Sequence of chain 1.A:
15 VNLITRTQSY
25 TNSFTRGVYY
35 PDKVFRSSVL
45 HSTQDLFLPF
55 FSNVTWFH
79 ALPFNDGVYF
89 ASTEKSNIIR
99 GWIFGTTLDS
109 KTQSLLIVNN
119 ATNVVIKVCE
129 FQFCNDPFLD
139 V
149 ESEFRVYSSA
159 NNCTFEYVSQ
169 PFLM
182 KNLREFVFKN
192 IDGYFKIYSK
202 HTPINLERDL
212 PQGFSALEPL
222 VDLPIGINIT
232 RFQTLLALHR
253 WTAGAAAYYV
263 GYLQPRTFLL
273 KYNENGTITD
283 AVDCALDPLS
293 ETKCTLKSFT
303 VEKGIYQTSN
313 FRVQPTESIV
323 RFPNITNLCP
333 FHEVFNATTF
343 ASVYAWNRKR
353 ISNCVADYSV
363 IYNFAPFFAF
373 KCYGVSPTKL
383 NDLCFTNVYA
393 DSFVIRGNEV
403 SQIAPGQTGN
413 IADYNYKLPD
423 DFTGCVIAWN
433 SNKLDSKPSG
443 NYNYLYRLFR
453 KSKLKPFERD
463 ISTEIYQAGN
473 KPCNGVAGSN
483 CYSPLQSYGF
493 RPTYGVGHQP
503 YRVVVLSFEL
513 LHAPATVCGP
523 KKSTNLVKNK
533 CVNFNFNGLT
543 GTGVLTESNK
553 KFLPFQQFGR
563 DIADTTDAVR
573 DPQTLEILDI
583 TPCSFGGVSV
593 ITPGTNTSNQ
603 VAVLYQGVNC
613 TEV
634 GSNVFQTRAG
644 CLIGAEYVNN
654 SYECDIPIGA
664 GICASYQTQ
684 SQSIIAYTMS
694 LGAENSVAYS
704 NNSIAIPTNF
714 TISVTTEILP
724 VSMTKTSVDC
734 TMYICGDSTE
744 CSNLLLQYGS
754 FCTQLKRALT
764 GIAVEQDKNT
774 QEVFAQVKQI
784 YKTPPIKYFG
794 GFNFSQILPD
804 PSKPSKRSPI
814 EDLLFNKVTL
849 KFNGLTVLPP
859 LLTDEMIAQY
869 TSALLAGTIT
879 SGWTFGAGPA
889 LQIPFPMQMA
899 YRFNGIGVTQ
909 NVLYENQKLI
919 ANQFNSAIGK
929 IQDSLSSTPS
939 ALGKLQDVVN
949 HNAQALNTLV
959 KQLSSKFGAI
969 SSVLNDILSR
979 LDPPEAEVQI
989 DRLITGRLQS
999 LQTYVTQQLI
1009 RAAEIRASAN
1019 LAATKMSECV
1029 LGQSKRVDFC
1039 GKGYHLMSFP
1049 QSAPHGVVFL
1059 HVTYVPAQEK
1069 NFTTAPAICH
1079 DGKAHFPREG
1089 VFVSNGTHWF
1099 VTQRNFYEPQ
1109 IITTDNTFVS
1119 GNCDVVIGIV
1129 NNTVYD

Binding-site contacts:
Ligand atom C4 contacts residue ASN611 of chain 1.A at 4.2 Å.
Ligand atom N2 contacts residue ASN611 of chain 1.A at 2.9 Å (h-bond).
Ligand atom O5 contacts residue ASN611 of chain 1.A at 2.4 Å (h-bond).
Ligand atom C3 contacts residue ASN611 of chain 1.A at 3.8 Å.
Ligand atom C8 contacts residue GLN639 of chain 1.A at 3.7 Å.
Ligand atom O7 contacts residue ASN611 of chain 1.A at 3.7 Å.
Ligand atom C5 contacts residue ASN611 of chain 1.A at 3.7 Å.
Ligand atom O5 contacts residue THR613 of chain 1.A at 4.2 Å.
Ligand atom C7 contacts residue ASN611 of chain 1.A at 3.5 Å.
Ligand atom C2 contacts residue ASN611 of chain 1.A at 2.5 Å.
Ligand atom C1 contacts residue THR613 of chain 1.A at 4.4 Å.
Ligand atom C8 contacts residue ASN611 of chain 1.A at 4.2 Å.
Ligand atom C1 contacts residue ASN611 of chain 1.A at 1.4 Å.

This protein binds this small molecule.
Small molecule (SMILES): CC(=O)N[C@@H]1[C@@H](O)[C@H](O)[C@@H](CO)O[C@H]1O